Sequence of chain 1.A:
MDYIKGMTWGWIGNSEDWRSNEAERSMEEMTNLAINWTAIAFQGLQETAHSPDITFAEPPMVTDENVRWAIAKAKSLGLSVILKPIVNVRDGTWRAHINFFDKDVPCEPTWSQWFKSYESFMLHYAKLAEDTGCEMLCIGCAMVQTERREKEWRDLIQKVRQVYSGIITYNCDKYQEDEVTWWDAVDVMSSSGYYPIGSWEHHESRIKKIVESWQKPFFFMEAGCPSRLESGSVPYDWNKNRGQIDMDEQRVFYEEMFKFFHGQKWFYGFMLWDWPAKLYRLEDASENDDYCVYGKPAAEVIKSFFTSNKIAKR

Binding-site contacts:
Ligand atom O3 contacts residue TRP128 of chain 1.A at 3.8 Å.
Ligand atom C1 contacts residue TRP128 of chain 1.A at 3.7 Å (hydrophobic).
Ligand atom O5 contacts residue TYR228 of chain 1.A at 3.5 Å (h-bond).
Ligand atom O3 contacts residue TRP45 of chain 1.A at 3.8 Å.
Ligand atom C5 contacts residue TRP45 of chain 1.A at 3.8 Å (hydrophobic).
Ligand atom O2 contacts residue CYS175 of chain 1.A at 3.6 Å (h-bond).
Ligand atom O6 contacts residue ARG129 of chain 1.A at 3.6 Å.
Ligand atom C1 contacts residue TRP272 of chain 1.A at 3.8 Å (hydrophobic).
Ligand atom C6 contacts residue TRP45 of chain 1.A at 3.8 Å (hydrophobic).
Ligand atom O6 contacts residue TRP272 of chain 1.A at 3.2 Å.
Ligand atom O1 contacts residue GLU256 of chain 1.A at 2.6 Å (salt-bridge).
Ligand atom C1 contacts residue TRP45 of chain 1.A at 3.8 Å (hydrophobic).
Ligand atom C3 contacts residue TRP272 of chain 1.A at 3.7 Å (hydrophobic).
Ligand atom O6 contacts residue TYR325 of chain 1.A at 2.9 Å (h-bond).
Ligand atom O4 contacts residue TRP307 of chain 1.A at 3.1 Å (h-bond).
Ligand atom O4 contacts residue TRP45 of chain 1.A at 3.8 Å.
Ligand atom O2 contacts residue ARG129 of chain 1.A at 3.0 Å (salt-bridge).
Ligand atom O5 contacts residue GLU256 of chain 1.A at 3.4 Å (salt-bridge).
Ligand atom O2 contacts residue TRP45 of chain 1.A at 3.1 Å.
Ligand atom C5 contacts residue TRP272 of chain 1.A at 3.9 Å (hydrophobic).
Ligand atom O2 contacts residue GLU256 of chain 1.A at 3.0 Å (salt-bridge).
Ligand atom C5 contacts residue GLU256 of chain 1.A at 3.8 Å.
Ligand atom O6 contacts residue TYR270 of chain 1.A at 3.1 Å (h-bond).
Ligand atom C6 contacts residue TRP307 of chain 1.A at 3.8 Å (hydrophobic).
Ligand atom C4 contacts residue TRP307 of chain 1.A at 3.9 Å (hydrophobic).
Ligand atom C2 contacts residue GLU256 of chain 1.A at 3.2 Å.
Ligand atom C5 contacts residue TYR228 of chain 1.A at 3.4 Å (hydrophobic).
Ligand atom O1 contacts residue TRP128 of chain 1.A at 3.7 Å.
Ligand atom C2 contacts residue TRP307 of chain 1.A at 3.8 Å (hydrophobic).
Ligand atom O4 contacts residue TRP272 of chain 1.A at 3.7 Å.
Ligand atom C6 contacts residue TYR228 of chain 1.A at 3.4 Å (hydrophobic).
Ligand atom O5 contacts residue TRP45 of chain 1.A at 3.0 Å (h-bond).
Ligand atom C3 contacts residue TRP307 of chain 1.A at 3.6 Å (hydrophobic).
Ligand atom O3 contacts residue ARG129 of chain 1.A at 2.9 Å (salt-bridge).
Ligand atom C5 contacts residue TRP307 of chain 1.A at 3.6 Å (hydrophobic).
Ligand atom O2 contacts residue TRP307 of chain 1.A at 3.8 Å.
Ligand atom C6 contacts residue TYR325 of chain 1.A at 3.3 Å (hydrophobic).
Ligand atom C1 contacts residue GLU256 of chain 1.A at 3.2 Å.
Ligand atom O6 contacts residue TRP45 of chain 1.A at 3.5 Å.
Ligand atom O6 contacts residue ILE46 of chain 1.A at 3.8 Å.

The small molecule below binds the protein below.
Small molecule (SMILES): OC[C@H]1O[C@@H](O[C@H]2[C@H](O)[C@H](O)[C@H](O[C@H]3[C@H](O)[C@H](O)[C@@H](O)O[C@@H]3CO)O[C@@H]2CO)[C@@H](O)[C@@H](O)[C@@H]1O